Sequence of chain 1.J:
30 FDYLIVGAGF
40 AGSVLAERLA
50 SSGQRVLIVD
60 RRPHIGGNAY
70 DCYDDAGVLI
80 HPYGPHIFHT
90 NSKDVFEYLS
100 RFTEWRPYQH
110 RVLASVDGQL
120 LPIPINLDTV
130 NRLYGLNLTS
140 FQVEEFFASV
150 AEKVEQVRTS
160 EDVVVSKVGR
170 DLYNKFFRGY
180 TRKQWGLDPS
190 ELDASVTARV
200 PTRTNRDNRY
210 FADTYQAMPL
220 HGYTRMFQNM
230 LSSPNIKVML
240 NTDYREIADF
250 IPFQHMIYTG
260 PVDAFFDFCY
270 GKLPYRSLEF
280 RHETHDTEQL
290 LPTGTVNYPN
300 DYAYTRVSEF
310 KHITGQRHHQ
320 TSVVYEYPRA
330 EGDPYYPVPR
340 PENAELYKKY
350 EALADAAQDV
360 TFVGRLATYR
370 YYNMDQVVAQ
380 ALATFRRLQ

Binding-site contacts:
Ligand atom O2 contacts residue PHE176 of chain 1.J at 3.1 Å.
Ligand atom O6' contacts residue HIS109 of chain 1.J at 3.2 Å (h-bond).
Ligand atom O5' contacts residue FAD1 of chain 1.CA at 3.1 Å (h-bond).
Ligand atom PB contacts residue TYR370 of chain 1.J at 3.2 Å.
Ligand atom O2A contacts residue ARG198 of chain 1.J at 3.0 Å (salt-bridge).
Ligand atom O2 contacts residue TYR179 of chain 1.J at 3.4 Å.
Ligand atom C5D contacts residue ARG198 of chain 1.J at 3.6 Å.
Ligand atom N3 contacts residue TYR179 of chain 1.J at 3.3 Å.
Ligand atom C5 contacts residue ASN296 of chain 1.J at 3.6 Å.
Ligand atom N1 contacts residue TYR179 of chain 1.J at 3.5 Å.
Ligand atom PB contacts residue TYR335 of chain 1.J at 3.5 Å.
Ligand atom C2D contacts residue THR180 of chain 1.J at 3.6 Å.
Ligand atom O1A contacts residue TYR209 of chain 1.J at 2.9 Å (h-bond).
Ligand atom O4 contacts residue ASN296 of chain 1.J at 3.0 Å (h-bond).
Ligand atom O2B contacts residue TYR370 of chain 1.J at 2.9 Å (h-bond).
Ligand atom O1B contacts residue ARG305 of chain 1.J at 3.0 Å (salt-bridge).
Ligand atom O2 contacts residue PHE175 of chain 1.J at 3.4 Å (h-bond).
Ligand atom O2B contacts residue TYR335 of chain 1.J at 3.0 Å (h-bond).
Ligand atom O3B contacts residue ARG305 of chain 1.J at 3.1 Å (salt-bridge).
Ligand atom C2' contacts residue FAD1 of chain 1.CA at 3.5 Å.
Ligand atom O3' contacts residue ARG198 of chain 1.J at 3.6 Å (salt-bridge).
Ligand atom O2 contacts residue THR180 of chain 1.J at 3.3 Å (h-bond).
Ligand atom C4' contacts residue TYR209 of chain 1.J at 3.5 Å (hydrophobic).
Ligand atom C1' contacts residue FAD1 of chain 1.CA at 3.2 Å.
Ligand atom O2D contacts residue VAL195 of chain 1.J at 3.5 Å.
Ligand atom O5' contacts residue ARG305 of chain 1.J at 3.5 Å (salt-bridge).
Ligand atom O2' contacts residue ARG198 of chain 1.J at 2.7 Å (salt-bridge).
Ligand atom O3' contacts residue PHE210 of chain 1.J at 3.5 Å.
Ligand atom O2D contacts residue THR180 of chain 1.J at 3.0 Å (h-bond).
Ligand atom C2 contacts residue TYR179 of chain 1.J at 3.4 Å (hydrophobic).
Ligand atom O1B contacts residue TYR335 of chain 1.J at 2.7 Å (h-bond).
Ligand atom C4 contacts residue ASN296 of chain 1.J at 3.6 Å.
Ligand atom O3A contacts residue TYR370 of chain 1.J at 2.8 Å (h-bond).
Ligand atom O4' contacts residue PHE210 of chain 1.J at 3.1 Å.
Ligand atom C5' contacts residue ARG305 of chain 1.J at 3.3 Å.
Ligand atom N3 contacts residue PHE175 of chain 1.J at 2.9 Å (h-bond).
Ligand atom O3D contacts residue TRP184 of chain 1.J at 2.9 Å (h-bond).
Ligand atom O2' contacts residue ASN372 of chain 1.J at 3.0 Å (h-bond).
Ligand atom O4' contacts residue FAD1 of chain 1.CA at 3.3 Å (h-bond).
Ligand atom O2D contacts residue TRP184 of chain 1.J at 3.3 Å (h-bond).

This protein binds this small molecule.
Small molecule (SMILES): O=c1ccn([C@@H]2O[C@H](CO[P](=O)(O)O[P](=O)(O)O[C@H]3O[C@H](CO)[C@H](O)[C@H](O)[C@H]3O)[C@@H](O)[C@H]2O)c(=O)[nH]1